Sequence of chain 1.A:
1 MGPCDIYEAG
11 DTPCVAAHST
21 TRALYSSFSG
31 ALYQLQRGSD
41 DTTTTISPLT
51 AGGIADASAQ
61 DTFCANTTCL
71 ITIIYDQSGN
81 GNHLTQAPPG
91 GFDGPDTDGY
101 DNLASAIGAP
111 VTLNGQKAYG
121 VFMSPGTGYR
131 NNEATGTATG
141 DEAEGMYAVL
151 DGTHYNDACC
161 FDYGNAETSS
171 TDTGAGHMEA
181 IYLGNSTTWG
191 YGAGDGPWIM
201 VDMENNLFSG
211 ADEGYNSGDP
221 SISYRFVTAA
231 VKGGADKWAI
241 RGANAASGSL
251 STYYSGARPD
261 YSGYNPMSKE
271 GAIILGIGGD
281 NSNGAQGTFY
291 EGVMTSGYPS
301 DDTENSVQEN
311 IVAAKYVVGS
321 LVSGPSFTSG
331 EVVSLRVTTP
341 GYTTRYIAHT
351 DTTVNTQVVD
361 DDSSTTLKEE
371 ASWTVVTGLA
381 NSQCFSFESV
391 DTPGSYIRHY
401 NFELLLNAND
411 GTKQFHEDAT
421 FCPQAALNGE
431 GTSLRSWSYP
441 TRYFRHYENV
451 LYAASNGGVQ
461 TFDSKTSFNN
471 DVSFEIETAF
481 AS

Binding-site contacts:
Ligand atom C7 contacts residue THR412 of chain 1.A at 4.1 Å.
Ligand atom C8 contacts residue THR187 of chain 1.A at 3.2 Å.
Ligand atom C8 contacts residue ASN185 of chain 1.A at 3.7 Å.
Ligand atom O3 contacts residue THR412 of chain 1.A at 3.8 Å.
Ligand atom C3 contacts residue ASP157 of chain 1.A at 3.5 Å.
Ligand atom C8 contacts residue ASP157 of chain 1.A at 3.7 Å.
Ligand atom O5 contacts residue ASN185 of chain 1.A at 2.5 Å (h-bond).
Ligand atom O7 contacts residue LYS413 of chain 1.A at 2.6 Å (salt-bridge).
Ligand atom C2 contacts residue ASP157 of chain 1.A at 3.5 Å.
Ligand atom O7 contacts residue THR412 of chain 1.A at 3.4 Å.
Ligand atom O5 contacts residue ASP195 of chain 1.A at 4.4 Å.
Ligand atom C4 contacts residue ASN185 of chain 1.A at 4.2 Å.
Ligand atom C7 contacts residue LYS413 of chain 1.A at 3.7 Å.
Ligand atom C2 contacts residue ASN185 of chain 1.A at 2.4 Å.
Ligand atom C7 contacts residue THR187 of chain 1.A at 4.0 Å.
Ligand atom C2 contacts residue THR412 of chain 1.A at 4.4 Å.
Ligand atom C1 contacts residue ASP157 of chain 1.A at 3.9 Å.
Ligand atom N2 contacts residue ASP157 of chain 1.A at 2.8 Å (salt-bridge).
Ligand atom C5 contacts residue ASN185 of chain 1.A at 3.8 Å.
Ligand atom O7 contacts residue ASN185 of chain 1.A at 3.9 Å.
Ligand atom C7 contacts residue ASN185 of chain 1.A at 3.5 Å.
Ligand atom O7 contacts residue THR187 of chain 1.A at 3.7 Å.
Ligand atom C8 contacts residue LYS413 of chain 1.A at 4.3 Å.
Ligand atom C6 contacts residue LYS413 of chain 1.A at 4.4 Å.
Ligand atom C7 contacts residue ASP157 of chain 1.A at 3.7 Å.
Ligand atom N2 contacts residue ASN185 of chain 1.A at 2.8 Å (h-bond).
Ligand atom O3 contacts residue ASP157 of chain 1.A at 4.0 Å.
Ligand atom C3 contacts residue ASN185 of chain 1.A at 3.7 Å.
Ligand atom C1 contacts residue ASN185 of chain 1.A at 1.4 Å.

The small molecule below binds the protein below.
Small molecule (SMILES): CC(=O)N[C@H]1[C@H](O[C@H]2[C@H](O)[C@@H](NC(C)=O)CO[C@@H]2CO)O[C@H](CO)[C@@H](O)[C@@H]1O